Sequence of chain 1.B:
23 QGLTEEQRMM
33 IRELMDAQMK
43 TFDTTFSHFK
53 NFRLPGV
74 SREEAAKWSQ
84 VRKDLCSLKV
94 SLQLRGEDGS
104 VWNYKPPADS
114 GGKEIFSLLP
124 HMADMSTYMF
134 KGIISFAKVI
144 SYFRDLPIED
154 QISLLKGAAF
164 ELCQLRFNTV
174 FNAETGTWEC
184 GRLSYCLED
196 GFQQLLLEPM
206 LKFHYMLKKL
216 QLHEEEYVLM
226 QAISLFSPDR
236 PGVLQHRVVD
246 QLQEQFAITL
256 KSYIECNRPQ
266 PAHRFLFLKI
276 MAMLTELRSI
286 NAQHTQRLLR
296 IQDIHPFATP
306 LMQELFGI

Binding-site contacts:
Ligand atom O18 contacts residue TRP181 of chain 1.B at 3.4 Å.
Ligand atom C1 contacts residue LEU91 of chain 1.B at 3.6 Å (hydrophobic).
Ligand atom N15 contacts residue MET205 of chain 1.B at 3.8 Å.
Ligand atom C26 contacts residue MET125 of chain 1.B at 4.0 Å (hydrophobic).
Ligand atom C5 contacts residue MET125 of chain 1.B at 3.5 Å (hydrophobic).
Ligand atom C22 contacts residue TRP181 of chain 1.B at 3.9 Å (hydrophobic).
Ligand atom S16 contacts residue GLN167 of chain 1.B at 3.9 Å.
Ligand atom C14 contacts residue HIS289 of chain 1.B at 3.5 Å.
Ligand atom C24 contacts residue PHE170 of chain 1.B at 3.8 Å (hydrophobic).
Ligand atom C21 contacts residue TRP181 of chain 1.B at 3.6 Å (hydrophobic).
Ligand atom C23 contacts residue TRP181 of chain 1.B at 4.0 Å (hydrophobic).
Ligand atom F27 contacts residue MET125 of chain 1.B at 3.2 Å.
Ligand atom CL25 contacts residue TYR188 of chain 1.B at 3.1 Å.
Ligand atom C4 contacts residue MET125 of chain 1.B at 3.8 Å (hydrophobic).
Ligand atom N15 contacts residue GLN167 of chain 1.B at 3.3 Å (h-bond).
Ligand atom C6 contacts residue MET125 of chain 1.B at 3.4 Å (hydrophobic).
Ligand atom C24 contacts residue GLN167 of chain 1.B at 3.8 Å.
Ligand atom CL25 contacts residue TRP181 of chain 1.B at 4.0 Å.
Ligand atom C8 contacts residue MET125 of chain 1.B at 3.9 Å (hydrophobic).
Ligand atom F27 contacts residue HIS124 of chain 1.B at 3.4 Å.
Ligand atom F29 contacts residue VAL93 of chain 1.B at 3.5 Å.
Ligand atom O18 contacts residue MET205 of chain 1.B at 3.6 Å.
Ligand atom C14 contacts residue PHE163 of chain 1.B at 3.4 Å (hydrophobic).
Ligand atom F28 contacts residue VAL93 of chain 1.B at 3.5 Å.
Ligand atom C2 contacts residue LEU91 of chain 1.B at 3.7 Å (hydrophobic).
Ligand atom O18 contacts residue HIS209 of chain 1.B at 3.1 Å (h-bond).
Ligand atom C7 contacts residue MET125 of chain 1.B at 3.6 Å (hydrophobic).
Ligand atom F29 contacts residue LEU91 of chain 1.B at 4.0 Å.
Ligand atom C14 contacts residue GLN167 of chain 1.B at 3.3 Å.
Ligand atom C19 contacts residue TRP181 of chain 1.B at 3.8 Å (hydrophobic).
Ligand atom C24 contacts residue TRP181 of chain 1.B at 3.9 Å (hydrophobic).
Ligand atom O18 contacts residue GLN167 of chain 1.B at 3.2 Å (h-bond).
Ligand atom C12 contacts residue GLN167 of chain 1.B at 3.8 Å.
Ligand atom C20 contacts residue TRP181 of chain 1.B at 3.6 Å (hydrophobic).
Ligand atom C1 contacts residue MET125 of chain 1.B at 3.8 Å (hydrophobic).
Ligand atom F27 contacts residue LEU121 of chain 1.B at 3.8 Å.
Ligand atom C9 contacts residue MET125 of chain 1.B at 4.0 Å (hydrophobic).
Ligand atom C23 contacts residue PHE170 of chain 1.B at 3.5 Å (hydrophobic).
Ligand atom S16 contacts residue TRP181 of chain 1.B at 4.0 Å.
Ligand atom F28 contacts residue TYR188 of chain 1.B at 2.9 Å.

The small molecule below binds the protein below.
Small molecule (SMILES): CCn1c([C@@H](C)NS(=O)(=O)c2ccc(Cl)cc2)nc2ccc(C(F)(F)F)cc21